Sequence of chain 1.B:
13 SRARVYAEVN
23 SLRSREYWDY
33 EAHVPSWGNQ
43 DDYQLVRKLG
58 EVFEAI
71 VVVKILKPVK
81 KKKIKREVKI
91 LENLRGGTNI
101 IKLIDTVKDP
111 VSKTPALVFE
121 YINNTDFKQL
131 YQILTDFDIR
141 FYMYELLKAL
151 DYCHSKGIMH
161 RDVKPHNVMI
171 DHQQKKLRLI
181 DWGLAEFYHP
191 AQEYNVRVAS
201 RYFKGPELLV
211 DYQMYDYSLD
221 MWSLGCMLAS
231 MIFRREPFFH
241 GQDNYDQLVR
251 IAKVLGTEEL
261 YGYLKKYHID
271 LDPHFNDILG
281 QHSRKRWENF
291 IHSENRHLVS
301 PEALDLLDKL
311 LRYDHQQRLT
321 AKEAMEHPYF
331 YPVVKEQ

This small molecule binds to this protein.
Small molecule (SMILES): O=C1C=C2C[C@]3(O)COc4c(ccc(O)c4O)C3=C2C=C1O

Binding-site contacts:
Ligand atom C05 contacts residue ILE122 of chain 1.B at 4.0 Å (hydrophobic).
Ligand atom O22 contacts residue VAL72 of chain 1.B at 3.8 Å.
Ligand atom C04 contacts residue VAL72 of chain 1.B at 3.4 Å (hydrophobic).
Ligand atom C15 contacts residue ILE180 of chain 1.B at 3.9 Å (hydrophobic).
Ligand atom O22 contacts residue TYR121 of chain 1.B at 3.5 Å.
Ligand atom C02 contacts residue ILE101 of chain 1.B at 3.7 Å (hydrophobic).
Ligand atom C17 contacts residue ASP181 of chain 1.B at 3.4 Å.
Ligand atom C14 contacts residue PHE119 of chain 1.B at 3.6 Å (hydrophobic).
Ligand atom C06 contacts residue ILE122 of chain 1.B at 3.5 Å (hydrophobic).
Ligand atom C12 contacts residue ILE180 of chain 1.B at 3.7 Å (hydrophobic).
Ligand atom O20 contacts residue VAL72 of chain 1.B at 3.7 Å.
Ligand atom C05 contacts residue MET169 of chain 1.B at 3.8 Å (hydrophobic).
Ligand atom O18 contacts residue LYS74 of chain 1.B at 2.6 Å (salt-bridge).
Ligand atom O09 contacts residue MET169 of chain 1.B at 4.0 Å.
Ligand atom C13 contacts residue ILE180 of chain 1.B at 3.9 Å (hydrophobic).
Ligand atom O21 contacts residue ILE122 of chain 1.B at 3.6 Å.
Ligand atom O18 contacts residue ASP181 of chain 1.B at 3.0 Å.
Ligand atom C03 contacts residue MET169 of chain 1.B at 3.8 Å (hydrophobic).
Ligand atom O18 contacts residue GLU87 of chain 1.B at 3.3 Å (salt-bridge).
Ligand atom C13 contacts residue VAL59 of chain 1.B at 3.7 Å (hydrophobic).
Ligand atom O19 contacts residue ASP181 of chain 1.B at 3.2 Å (salt-bridge).
Ligand atom C14 contacts residue ILE180 of chain 1.B at 3.5 Å (hydrophobic).
Ligand atom C15 contacts residue ASP181 of chain 1.B at 3.2 Å.
Ligand atom C16 contacts residue LYS74 of chain 1.B at 3.4 Å.
Ligand atom C15 contacts residue PHE119 of chain 1.B at 3.3 Å (hydrophobic).
Ligand atom O20 contacts residue VAL59 of chain 1.B at 3.0 Å.
Ligand atom O19 contacts residue PHE119 of chain 1.B at 3.1 Å.
Ligand atom C08 contacts residue ILE180 of chain 1.B at 3.9 Å (hydrophobic).
Ligand atom C04 contacts residue ILE122 of chain 1.B at 3.8 Å (hydrophobic).
Ligand atom C14 contacts residue ASP181 of chain 1.B at 3.9 Å.
Ligand atom O22 contacts residue ILE122 of chain 1.B at 2.3 Å (h-bond).
Ligand atom C17 contacts residue LYS74 of chain 1.B at 3.5 Å.
Ligand atom C10 contacts residue ILE180 of chain 1.B at 3.9 Å (hydrophobic).
Ligand atom O21 contacts residue MET169 of chain 1.B at 3.9 Å.
Ligand atom C16 contacts residue ASP181 of chain 1.B at 3.8 Å.
Ligand atom C14 contacts residue ILE101 of chain 1.B at 3.6 Å (hydrophobic).
Ligand atom C07 contacts residue ILE180 of chain 1.B at 3.3 Å (hydrophobic).
Ligand atom C11 contacts residue ILE180 of chain 1.B at 3.4 Å (hydrophobic).
Ligand atom C06 contacts residue VAL72 of chain 1.B at 3.6 Å (hydrophobic).
Ligand atom C17 contacts residue PHE119 of chain 1.B at 3.8 Å (hydrophobic).